Sequence of chain 1.C:
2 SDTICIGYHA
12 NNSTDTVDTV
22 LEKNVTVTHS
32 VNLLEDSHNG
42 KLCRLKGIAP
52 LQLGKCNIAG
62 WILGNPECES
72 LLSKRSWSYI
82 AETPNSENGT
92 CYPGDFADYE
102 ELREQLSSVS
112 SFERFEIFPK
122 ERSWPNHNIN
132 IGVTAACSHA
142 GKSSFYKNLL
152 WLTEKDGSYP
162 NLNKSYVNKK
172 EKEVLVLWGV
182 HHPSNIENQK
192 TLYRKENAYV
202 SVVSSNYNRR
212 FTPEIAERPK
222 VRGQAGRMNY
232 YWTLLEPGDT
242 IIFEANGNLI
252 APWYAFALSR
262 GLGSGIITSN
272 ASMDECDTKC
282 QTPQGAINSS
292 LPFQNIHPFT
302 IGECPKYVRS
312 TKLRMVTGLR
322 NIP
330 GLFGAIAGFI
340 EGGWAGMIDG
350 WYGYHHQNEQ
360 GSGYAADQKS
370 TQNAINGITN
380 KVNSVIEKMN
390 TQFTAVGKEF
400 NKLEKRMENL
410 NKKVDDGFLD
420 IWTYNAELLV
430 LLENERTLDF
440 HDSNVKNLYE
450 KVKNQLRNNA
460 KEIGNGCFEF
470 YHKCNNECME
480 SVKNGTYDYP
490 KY

A small-molecule ligand and the protein it binds are described below.
Small molecule (SMILES): CC(=O)N[C@@H]1[C@@H](O)[C@H](O)[C@@H](CO)O[C@H]1O

Binding-site contacts:
Ligand atom C8 contacts residue HIS39 of chain 1.C at 3.7 Å.
Ligand atom C3 contacts residue ASN289 of chain 1.C at 3.8 Å.
Ligand atom O7 contacts residue ASN289 of chain 1.C at 4.1 Å.
Ligand atom C1 contacts residue ASN289 of chain 1.C at 1.4 Å.
Ligand atom O7 contacts residue SER38 of chain 1.C at 3.2 Å (h-bond).
Ligand atom N2 contacts residue ASN289 of chain 1.C at 3.0 Å (h-bond).
Ligand atom C5 contacts residue ASN289 of chain 1.C at 3.7 Å.
Ligand atom C8 contacts residue SER38 of chain 1.C at 4.1 Å.
Ligand atom C2 contacts residue ASN289 of chain 1.C at 2.5 Å.
Ligand atom C7 contacts residue SER38 of chain 1.C at 4.0 Å.
Ligand atom C4 contacts residue ASN289 of chain 1.C at 4.2 Å.
Ligand atom O5 contacts residue ASN289 of chain 1.C at 2.4 Å (h-bond).
Ligand atom C8 contacts residue ASN40 of chain 1.C at 3.7 Å.
Ligand atom C8 contacts residue ALA287 of chain 1.C at 4.1 Å (hydrophobic).
Ligand atom C7 contacts residue ASN289 of chain 1.C at 3.8 Å.